Binding-site contacts:
Ligand atom C8 contacts residue THR68 of chain 1.A at 4.4 Å.
Ligand atom O5 contacts residue ASN69 of chain 1.A at 2.3 Å (h-bond).
Ligand atom C5 contacts residue ASN69 of chain 1.A at 3.6 Å.
Ligand atom C2 contacts residue ASN69 of chain 1.A at 2.4 Å.
Ligand atom C3 contacts residue ASN69 of chain 1.A at 3.8 Å.
Ligand atom C4 contacts residue ASN69 of chain 1.A at 4.2 Å.
Ligand atom C8 contacts residue ASN69 of chain 1.A at 4.3 Å.
Ligand atom O7 contacts residue ASN69 of chain 1.A at 3.9 Å.
Ligand atom C7 contacts residue ASN69 of chain 1.A at 3.6 Å.
Ligand atom N2 contacts residue ASN69 of chain 1.A at 2.9 Å (h-bond).
Ligand atom C8 contacts residue THR71 of chain 1.A at 4.0 Å.
Ligand atom C1 contacts residue ASN69 of chain 1.A at 1.4 Å.
Ligand atom O4 contacts residue GLU73 of chain 1.A at 4.2 Å.

Sequence of chain 1.A:
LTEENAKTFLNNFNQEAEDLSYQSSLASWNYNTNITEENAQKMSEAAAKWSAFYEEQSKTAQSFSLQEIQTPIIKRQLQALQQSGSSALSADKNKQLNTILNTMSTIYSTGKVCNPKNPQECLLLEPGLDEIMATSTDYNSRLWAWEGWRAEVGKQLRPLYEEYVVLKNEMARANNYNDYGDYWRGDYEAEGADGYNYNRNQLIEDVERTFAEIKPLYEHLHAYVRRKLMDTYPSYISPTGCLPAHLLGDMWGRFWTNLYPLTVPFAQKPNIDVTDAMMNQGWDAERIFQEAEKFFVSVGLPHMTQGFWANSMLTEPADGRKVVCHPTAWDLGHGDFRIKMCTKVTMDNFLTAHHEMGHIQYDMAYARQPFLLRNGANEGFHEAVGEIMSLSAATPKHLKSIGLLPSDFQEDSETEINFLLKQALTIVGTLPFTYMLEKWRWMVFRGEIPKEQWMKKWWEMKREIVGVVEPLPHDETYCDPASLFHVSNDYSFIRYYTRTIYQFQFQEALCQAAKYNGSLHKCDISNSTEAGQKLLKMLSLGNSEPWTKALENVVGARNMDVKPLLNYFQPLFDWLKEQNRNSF

The small molecule below binds the protein below.
Small molecule (SMILES): CC(=O)N[C@H]1[C@H](O[C@H]2[C@H](O)[C@@H](NC(C)=O)CO[C@@H]2CO)O[C@H](CO)[C@@H](O)[C@@H]1O